A protein and the small-molecule ligand that binds it are described below.
Small molecule (SMILES): CCOc1cc(CC(=O)N[C@@H](CC(C)C)c2ccccc2N2CCCCC2)ccc1C(=O)O

Sequence of chain 1.A:
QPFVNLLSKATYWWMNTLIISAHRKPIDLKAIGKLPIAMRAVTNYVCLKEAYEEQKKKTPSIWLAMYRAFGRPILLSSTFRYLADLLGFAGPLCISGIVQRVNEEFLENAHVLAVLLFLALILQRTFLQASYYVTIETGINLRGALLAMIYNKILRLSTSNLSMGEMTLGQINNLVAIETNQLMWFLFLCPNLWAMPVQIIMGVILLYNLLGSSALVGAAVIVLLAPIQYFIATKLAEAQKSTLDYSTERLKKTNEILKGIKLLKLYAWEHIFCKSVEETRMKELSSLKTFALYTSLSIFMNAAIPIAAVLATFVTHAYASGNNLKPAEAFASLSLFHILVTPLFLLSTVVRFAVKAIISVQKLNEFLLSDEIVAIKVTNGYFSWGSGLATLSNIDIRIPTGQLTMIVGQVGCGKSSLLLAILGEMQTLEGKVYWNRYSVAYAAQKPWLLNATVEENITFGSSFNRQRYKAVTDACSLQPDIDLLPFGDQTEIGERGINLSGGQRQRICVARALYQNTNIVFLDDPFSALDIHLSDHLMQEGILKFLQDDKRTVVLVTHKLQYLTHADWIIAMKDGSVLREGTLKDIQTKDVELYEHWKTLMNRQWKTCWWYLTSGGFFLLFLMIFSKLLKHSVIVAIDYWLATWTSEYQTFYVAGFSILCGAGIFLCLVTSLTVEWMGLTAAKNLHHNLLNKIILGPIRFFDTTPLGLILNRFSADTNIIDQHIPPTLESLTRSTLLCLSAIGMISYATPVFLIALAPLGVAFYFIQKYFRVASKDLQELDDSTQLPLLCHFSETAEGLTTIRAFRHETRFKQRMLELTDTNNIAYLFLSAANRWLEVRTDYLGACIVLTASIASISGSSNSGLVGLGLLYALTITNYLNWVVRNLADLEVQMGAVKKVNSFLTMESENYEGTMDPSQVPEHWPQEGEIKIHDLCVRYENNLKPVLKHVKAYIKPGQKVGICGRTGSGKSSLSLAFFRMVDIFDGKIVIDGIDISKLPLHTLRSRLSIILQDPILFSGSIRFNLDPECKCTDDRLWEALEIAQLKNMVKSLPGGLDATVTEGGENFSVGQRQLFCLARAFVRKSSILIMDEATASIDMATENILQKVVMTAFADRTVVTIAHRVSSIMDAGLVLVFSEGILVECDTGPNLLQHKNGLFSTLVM

Binding-site contacts:
Ligand atom C12 contacts residue THR580 of chain 1.A at 3.8 Å.
Ligand atom C26 contacts residue ILE374 of chain 1.A at 3.6 Å (hydrophobic).
Ligand atom C16 contacts residue LEU427 of chain 1.A at 3.5 Å (hydrophobic).
Ligand atom O3 contacts residue ARG1263 of chain 1.A at 2.5 Å (salt-bridge).
Ligand atom C14 contacts residue THR587 of chain 1.A at 3.6 Å.
Ligand atom O2 contacts residue ARG1213 of chain 1.A at 2.8 Å (salt-bridge).
Ligand atom C15 contacts residue ASN430 of chain 1.A at 3.9 Å.
Ligand atom O3 contacts residue ASN1212 of chain 1.A at 3.9 Å.
Ligand atom C26 contacts residue SER1209 of chain 1.A at 3.9 Å.
Ligand atom C17 contacts residue TYR370 of chain 1.A at 3.8 Å (hydrophobic).
Ligand atom C25 contacts residue TYR1205 of chain 1.A at 3.8 Å (hydrophobic).
Ligand atom C24 contacts residue ARG1263 of chain 1.A at 3.1 Å.
Ligand atom O contacts residue LEU427 of chain 1.A at 3.4 Å.
Ligand atom C24 contacts residue ASN1212 of chain 1.A at 3.7 Å.
Ligand atom C13 contacts residue TYR370 of chain 1.A at 3.8 Å (hydrophobic).
Ligand atom O contacts residue ASN430 of chain 1.A at 3.1 Å (h-bond).
Ligand atom O2 contacts residue ARG1263 of chain 1.A at 3.4 Å (salt-bridge).
Ligand atom C3 contacts residue TRP1260 of chain 1.A at 3.9 Å (hydrophobic).
Ligand atom C15 contacts residue LEU427 of chain 1.A at 3.6 Å (hydrophobic).
Ligand atom C2 contacts residue TRP423 of chain 1.A at 3.7 Å (hydrophobic).
Ligand atom C14 contacts residue LEU427 of chain 1.A at 3.8 Å (hydrophobic).
Ligand atom C26 contacts residue PHE426 of chain 1.A at 3.5 Å (hydrophobic).
Ligand atom C9 contacts residue TYR370 of chain 1.A at 3.1 Å (hydrophobic).
Ligand atom C7 contacts residue LEU427 of chain 1.A at 3.6 Å (hydrophobic).
Ligand atom C22 contacts residue ARG1213 of chain 1.A at 3.2 Å.
Ligand atom C20 contacts residue TYR370 of chain 1.A at 3.5 Å (hydrophobic).
Ligand atom C16 contacts residue TYR370 of chain 1.A at 3.9 Å (hydrophobic).
Ligand atom C10 contacts residue LEU427 of chain 1.A at 3.9 Å (hydrophobic).
Ligand atom O1 contacts residue TRP423 of chain 1.A at 3.2 Å.
Ligand atom C25 contacts residue TRP423 of chain 1.A at 3.6 Å (hydrophobic).
Ligand atom C24 contacts residue ARG1213 of chain 1.A at 3.4 Å.
Ligand atom C15 contacts residue VAL588 of chain 1.A at 3.8 Å (hydrophobic).
Ligand atom C8 contacts residue TYR370 of chain 1.A at 3.9 Å (hydrophobic).
Ligand atom O2 contacts residue ASN1212 of chain 1.A at 3.1 Å (h-bond).
Ligand atom C17 contacts residue PHE426 of chain 1.A at 3.4 Å (hydrophobic).
Ligand atom C11 contacts residue LEU427 of chain 1.A at 3.5 Å (hydrophobic).
Ligand atom C11 contacts residue ASN430 of chain 1.A at 3.1 Å.
Ligand atom C13 contacts residue ARG304 of chain 1.A at 3.3 Å.
Ligand atom C6 contacts residue LEU427 of chain 1.A at 3.9 Å (hydrophobic).
Ligand atom C23 contacts residue ARG1213 of chain 1.A at 3.6 Å.